Binding-site contacts:
Ligand atom C1 contacts residue THR156 of chain 34.E at 3.4 Å.
Ligand atom C2 contacts residue ASN154 of chain 34.E at 2.6 Å.
Ligand atom C1 contacts residue ASN154 of chain 34.E at 2.9 Å.
Ligand atom C7 contacts residue MET151 of chain 34.E at 4.3 Å (hydrophobic).
Ligand atom C7 contacts residue GLY150 of chain 34.E at 3.9 Å.
Ligand atom C6 contacts residue THR156 of chain 34.E at 4.4 Å.
Ligand atom C8 contacts residue GLY150 of chain 34.E at 3.5 Å.
Ligand atom O6 contacts residue THR156 of chain 34.E at 3.5 Å (h-bond).
Ligand atom C8 contacts residue ASN154 of chain 34.E at 2.4 Å.
Ligand atom O7 contacts residue ASN154 of chain 34.E at 3.2 Å (h-bond).
Ligand atom C3 contacts residue ASN154 of chain 34.E at 3.6 Å.
Ligand atom O7 contacts residue MET151 of chain 34.E at 3.6 Å.
Ligand atom O5 contacts residue THR156 of chain 34.E at 3.2 Å (h-bond).
Ligand atom O3 contacts residue ASN154 of chain 34.E at 4.1 Å.
Ligand atom C7 contacts residue ASN154 of chain 34.E at 2.0 Å.
Ligand atom N2 contacts residue ASN154 of chain 34.E at 1.4 Å (h-bond).
Ligand atom O5 contacts residue ASN154 of chain 34.E at 4.2 Å.
Ligand atom O7 contacts residue GLY150 of chain 34.E at 3.7 Å.
Ligand atom C5 contacts residue THR156 of chain 34.E at 3.8 Å.
Ligand atom C8 contacts residue VAL153 of chain 34.E at 4.3 Å (hydrophobic).

A small-molecule ligand and the protein it binds are described below.
Small molecule (SMILES): CC(=O)N[C@H]1[C@H](O[C@H]2[C@H](O)[C@@H](NC(C)=O)CO[C@@H]2CO)O[C@H](CO)[C@@H](O)[C@@H]1O

Sequence of chain 34.E:
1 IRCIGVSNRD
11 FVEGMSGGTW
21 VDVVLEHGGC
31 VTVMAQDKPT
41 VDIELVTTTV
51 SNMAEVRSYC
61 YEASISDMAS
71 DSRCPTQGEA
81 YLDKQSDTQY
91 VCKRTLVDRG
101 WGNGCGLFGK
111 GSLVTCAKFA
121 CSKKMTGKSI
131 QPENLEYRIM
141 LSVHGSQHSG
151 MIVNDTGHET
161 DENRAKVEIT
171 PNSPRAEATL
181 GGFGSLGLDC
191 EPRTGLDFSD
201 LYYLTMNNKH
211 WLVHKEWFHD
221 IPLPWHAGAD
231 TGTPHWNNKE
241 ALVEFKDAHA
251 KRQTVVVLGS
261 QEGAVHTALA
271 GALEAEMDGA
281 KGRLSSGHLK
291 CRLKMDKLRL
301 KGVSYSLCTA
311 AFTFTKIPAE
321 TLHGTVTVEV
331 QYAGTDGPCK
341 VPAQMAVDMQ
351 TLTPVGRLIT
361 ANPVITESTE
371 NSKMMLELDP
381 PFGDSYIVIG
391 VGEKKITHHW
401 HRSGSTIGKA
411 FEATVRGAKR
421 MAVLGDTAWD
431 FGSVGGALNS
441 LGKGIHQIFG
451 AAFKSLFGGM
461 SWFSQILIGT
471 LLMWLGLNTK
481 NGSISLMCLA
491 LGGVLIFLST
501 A